Sequence of chain 1.C:
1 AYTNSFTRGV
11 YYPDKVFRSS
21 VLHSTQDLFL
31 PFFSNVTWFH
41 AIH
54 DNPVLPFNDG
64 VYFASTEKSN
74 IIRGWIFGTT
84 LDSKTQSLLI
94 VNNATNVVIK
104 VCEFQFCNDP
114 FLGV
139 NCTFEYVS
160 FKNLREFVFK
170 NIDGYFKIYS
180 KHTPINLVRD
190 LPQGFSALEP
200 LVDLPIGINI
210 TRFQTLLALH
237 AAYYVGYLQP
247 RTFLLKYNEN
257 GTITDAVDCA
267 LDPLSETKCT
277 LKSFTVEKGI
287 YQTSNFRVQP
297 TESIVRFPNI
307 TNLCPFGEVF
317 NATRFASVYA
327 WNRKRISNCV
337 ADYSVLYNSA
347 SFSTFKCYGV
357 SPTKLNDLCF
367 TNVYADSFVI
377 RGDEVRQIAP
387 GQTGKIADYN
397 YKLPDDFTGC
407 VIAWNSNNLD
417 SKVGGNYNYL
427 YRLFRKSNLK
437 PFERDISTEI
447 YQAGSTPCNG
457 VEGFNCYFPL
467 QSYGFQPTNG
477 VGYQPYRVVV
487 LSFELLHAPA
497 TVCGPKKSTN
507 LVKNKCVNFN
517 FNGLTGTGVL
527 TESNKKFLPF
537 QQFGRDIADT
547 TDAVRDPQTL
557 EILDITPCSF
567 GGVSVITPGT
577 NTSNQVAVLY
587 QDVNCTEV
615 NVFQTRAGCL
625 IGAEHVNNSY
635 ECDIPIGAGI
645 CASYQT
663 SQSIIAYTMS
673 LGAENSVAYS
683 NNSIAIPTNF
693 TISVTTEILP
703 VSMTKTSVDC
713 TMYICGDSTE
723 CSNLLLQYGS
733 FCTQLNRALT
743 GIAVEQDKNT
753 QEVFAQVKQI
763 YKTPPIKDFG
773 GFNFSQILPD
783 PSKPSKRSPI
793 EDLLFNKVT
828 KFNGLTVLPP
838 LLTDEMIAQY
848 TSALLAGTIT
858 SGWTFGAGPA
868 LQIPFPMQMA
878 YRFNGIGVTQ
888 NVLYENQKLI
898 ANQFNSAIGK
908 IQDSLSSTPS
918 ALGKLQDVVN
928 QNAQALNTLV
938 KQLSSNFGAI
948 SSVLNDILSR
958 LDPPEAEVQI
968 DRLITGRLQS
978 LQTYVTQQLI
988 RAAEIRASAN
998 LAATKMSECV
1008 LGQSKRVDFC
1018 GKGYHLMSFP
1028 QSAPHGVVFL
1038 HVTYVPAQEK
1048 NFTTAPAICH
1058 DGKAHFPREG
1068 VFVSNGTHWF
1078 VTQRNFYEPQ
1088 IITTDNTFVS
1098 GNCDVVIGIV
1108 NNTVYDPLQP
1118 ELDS

This protein binds this small molecule.
Small molecule (SMILES): CC(=O)N[C@@H]1[C@@H](O)[C@H](O)[C@@H](CO)O[C@H]1O

Binding-site contacts:
Ligand atom C3 contacts residue ASN691 of chain 1.C at 3.7 Å.
Ligand atom O7 contacts residue ASN691 of chain 1.C at 3.4 Å (h-bond).
Ligand atom O7 contacts residue GLN1045 of chain 1.C at 4.1 Å.
Ligand atom C5 contacts residue ASN691 of chain 1.C at 3.7 Å.
Ligand atom C4 contacts residue ASN691 of chain 1.C at 4.1 Å.
Ligand atom O5 contacts residue ASN691 of chain 1.C at 2.4 Å (h-bond).
Ligand atom C5 contacts residue LEU896 of chain 1.C at 4.5 Å (hydrophobic).
Ligand atom C2 contacts residue ASN691 of chain 1.C at 2.4 Å.
Ligand atom C7 contacts residue ASN691 of chain 1.C at 3.4 Å.
Ligand atom N2 contacts residue ASN691 of chain 1.C at 2.9 Å (h-bond).
Ligand atom C1 contacts residue ASN691 of chain 1.C at 1.4 Å.